Binding-site contacts:
Ligand atom C5 contacts residue GLU209 of chain 1.A at 4.5 Å.
Ligand atom C1 contacts residue SER73 of chain 1.A at 3.7 Å.
Ligand atom O5 contacts residue PHE212 of chain 1.A at 4.2 Å.
Ligand atom C7 contacts residue SER73 of chain 1.A at 3.6 Å.
Ligand atom C8 contacts residue GLY71 of chain 1.A at 3.4 Å.
Ligand atom O6 contacts residue PHE212 of chain 1.A at 3.8 Å.
Ligand atom C3 contacts residue ASP106 of chain 1.A at 3.7 Å.
Ligand atom O7 contacts residue ASP106 of chain 1.A at 3.8 Å.
Ligand atom N2 contacts residue ASP106 of chain 1.A at 3.4 Å (salt-bridge).
Ligand atom C1 contacts residue PHE212 of chain 1.A at 4.0 Å (hydrophobic).
Ligand atom C8 contacts residue SER73 of chain 1.A at 3.6 Å.
Ligand atom C5 contacts residue PHE212 of chain 1.A at 3.6 Å (hydrophobic).
Ligand atom C6 contacts residue PHE212 of chain 1.A at 3.8 Å (hydrophobic).
Ligand atom C3 contacts residue SER73 of chain 1.A at 4.1 Å.
Ligand atom C2 contacts residue SER73 of chain 1.A at 3.7 Å.
Ligand atom O4 contacts residue ASP106 of chain 1.A at 4.4 Å.
Ligand atom C7 contacts residue ASP106 of chain 1.A at 3.8 Å.
Ligand atom O3 contacts residue ASP106 of chain 1.A at 2.8 Å (salt-bridge).
Ligand atom O6 contacts residue GLU209 of chain 1.A at 2.8 Å (salt-bridge).
Ligand atom O4 contacts residue ILE213 of chain 1.A at 4.0 Å.
Ligand atom C6 contacts residue GLU209 of chain 1.A at 3.8 Å.
Ligand atom O4 contacts residue PHE212 of chain 1.A at 3.5 Å.
Ligand atom O1 contacts residue SER73 of chain 1.A at 4.1 Å.
Ligand atom C3 contacts residue PHE212 of chain 1.A at 4.0 Å (hydrophobic).
Ligand atom C7 contacts residue GLY71 of chain 1.A at 4.5 Å.
Ligand atom C2 contacts residue ASP106 of chain 1.A at 4.1 Å.
Ligand atom C4 contacts residue PHE212 of chain 1.A at 4.1 Å (hydrophobic).
Ligand atom N2 contacts residue SER73 of chain 1.A at 2.9 Å (h-bond).

Sequence of chain 1.A:
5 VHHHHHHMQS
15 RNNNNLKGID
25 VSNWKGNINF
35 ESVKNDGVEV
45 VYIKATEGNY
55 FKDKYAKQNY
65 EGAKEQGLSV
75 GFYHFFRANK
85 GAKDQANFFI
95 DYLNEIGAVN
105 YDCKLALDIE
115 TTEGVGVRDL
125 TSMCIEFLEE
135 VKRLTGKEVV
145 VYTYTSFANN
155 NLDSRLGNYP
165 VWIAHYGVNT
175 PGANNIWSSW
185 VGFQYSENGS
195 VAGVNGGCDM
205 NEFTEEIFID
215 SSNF

The small molecule below binds the protein below.
Small molecule (SMILES): CC(=O)N[C@@H]1[C@@H](O)[C@H](O)[C@@H](CO)O[C@H]1O